A protein and the small-molecule ligand that binds it are described below.
Small molecule (SMILES): CC(=O)N[C@H]1[C@H](O[C@H]2[C@H](O)[C@@H](NC(C)=O)CO[C@@H]2CO)O[C@H](CO)[C@@H](O[C@@H]2O[C@H](CO[C@H]3O[C@H](CO)[C@@H](O)[C@H](O)[C@@H]3O)[C@@H](O)[C@H](O[C@H]3O[C@H](CO)[C@@H](O)[C@H](O)[C@@H]3O)[C@@H]2O)[C@@H]1O

Sequence of chain 1.D:
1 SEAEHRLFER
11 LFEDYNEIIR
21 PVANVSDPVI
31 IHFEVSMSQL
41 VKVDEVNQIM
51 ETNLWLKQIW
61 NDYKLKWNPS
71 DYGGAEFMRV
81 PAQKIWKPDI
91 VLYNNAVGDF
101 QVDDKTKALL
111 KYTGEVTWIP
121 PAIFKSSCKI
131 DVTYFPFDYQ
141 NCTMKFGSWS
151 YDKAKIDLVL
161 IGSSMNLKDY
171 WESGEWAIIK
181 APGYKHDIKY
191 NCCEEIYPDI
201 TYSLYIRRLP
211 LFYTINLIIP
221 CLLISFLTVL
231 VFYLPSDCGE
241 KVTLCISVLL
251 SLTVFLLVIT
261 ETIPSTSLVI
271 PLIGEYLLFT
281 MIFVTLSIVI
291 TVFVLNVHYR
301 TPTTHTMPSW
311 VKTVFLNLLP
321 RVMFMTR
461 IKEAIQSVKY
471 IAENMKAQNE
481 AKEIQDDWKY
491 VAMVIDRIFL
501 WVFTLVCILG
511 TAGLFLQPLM

Binding-site contacts:
Ligand atom C5 contacts residue ASN141 of chain 1.D at 3.7 Å.
Ligand atom O6 contacts residue TYR184 of chain 1.D at 3.0 Å (h-bond).
Ligand atom N2 contacts residue HIS186 of chain 1.D at 4.2 Å.
Ligand atom C6 contacts residue TYR184 of chain 1.D at 4.2 Å (hydrophobic).
Ligand atom C3 contacts residue SER203 of chain 1.D at 4.2 Å.
Ligand atom O3 contacts residue TYR184 of chain 1.D at 4.1 Å.
Ligand atom C8 contacts residue HIS186 of chain 1.D at 3.7 Å.
Ligand atom C2 contacts residue TYR184 of chain 1.D at 3.8 Å (hydrophobic).
Ligand atom O2 contacts residue HIS186 of chain 1.D at 3.9 Å.
Ligand atom C2 contacts residue ASN141 of chain 1.D at 2.5 Å.
Ligand atom C2 contacts residue HIS186 of chain 1.D at 4.2 Å.
Ligand atom C5 contacts residue TYR184 of chain 1.D at 4.1 Å (hydrophobic).
Ligand atom C3 contacts residue TYR184 of chain 1.D at 4.1 Å (hydrophobic).
Ligand atom O6 contacts residue THR143 of chain 1.D at 3.9 Å.
Ligand atom O3 contacts residue HIS186 of chain 1.D at 3.1 Å.
Ligand atom N2 contacts residue ASN141 of chain 1.D at 2.9 Å (h-bond).
Ligand atom C5 contacts residue SER203 of chain 1.D at 4.1 Å.
Ligand atom O7 contacts residue TYR184 of chain 1.D at 3.9 Å.
Ligand atom O5 contacts residue THR143 of chain 1.D at 4.0 Å.
Ligand atom C6 contacts residue THR143 of chain 1.D at 3.8 Å.
Ligand atom O5 contacts residue TYR184 of chain 1.D at 3.7 Å.
Ligand atom C3 contacts residue ASN141 of chain 1.D at 3.8 Å.
Ligand atom C8 contacts residue TYR205 of chain 1.D at 3.7 Å (hydrophobic).
Ligand atom O5 contacts residue ASN141 of chain 1.D at 2.4 Å (h-bond).
Ligand atom C8 contacts residue THR201 of chain 1.D at 4.3 Å.
Ligand atom O7 contacts residue THR201 of chain 1.D at 4.0 Å.
Ligand atom C1 contacts residue LYS185 of chain 1.D at 3.8 Å.
Ligand atom C1 contacts residue SER203 of chain 1.D at 3.4 Å.
Ligand atom O5 contacts residue LYS185 of chain 1.D at 3.8 Å.
Ligand atom C4 contacts residue TYR184 of chain 1.D at 3.7 Å (hydrophobic).
Ligand atom C5 contacts residue THR143 of chain 1.D at 4.0 Å.
Ligand atom C4 contacts residue ASN141 of chain 1.D at 4.3 Å.
Ligand atom C1 contacts residue HIS186 of chain 1.D at 4.1 Å.
Ligand atom O5 contacts residue SER203 of chain 1.D at 4.1 Å.
Ligand atom C6 contacts residue LYS185 of chain 1.D at 4.3 Å.
Ligand atom O7 contacts residue HIS186 of chain 1.D at 2.6 Å (h-bond).
Ligand atom C7 contacts residue ASN141 of chain 1.D at 3.8 Å.
Ligand atom C7 contacts residue HIS186 of chain 1.D at 3.2 Å.
Ligand atom C2 contacts residue SER203 of chain 1.D at 4.2 Å.
Ligand atom C1 contacts residue ASN141 of chain 1.D at 1.4 Å.